This small molecule binds to this protein.
Small molecule (SMILES): CC[C@H](C)[C@H](NC(=O)[C@H](CC(=O)O)NC(=O)[C@@H]1CCCN1C(=O)[C@H](CCCCN)NC(=O)[C@H](CO)NC(=O)[C@@H](N)CO)C(=O)N[C@H](C(=O)NCC(=O)O)C(C)C

Sequence of chain 1.G:
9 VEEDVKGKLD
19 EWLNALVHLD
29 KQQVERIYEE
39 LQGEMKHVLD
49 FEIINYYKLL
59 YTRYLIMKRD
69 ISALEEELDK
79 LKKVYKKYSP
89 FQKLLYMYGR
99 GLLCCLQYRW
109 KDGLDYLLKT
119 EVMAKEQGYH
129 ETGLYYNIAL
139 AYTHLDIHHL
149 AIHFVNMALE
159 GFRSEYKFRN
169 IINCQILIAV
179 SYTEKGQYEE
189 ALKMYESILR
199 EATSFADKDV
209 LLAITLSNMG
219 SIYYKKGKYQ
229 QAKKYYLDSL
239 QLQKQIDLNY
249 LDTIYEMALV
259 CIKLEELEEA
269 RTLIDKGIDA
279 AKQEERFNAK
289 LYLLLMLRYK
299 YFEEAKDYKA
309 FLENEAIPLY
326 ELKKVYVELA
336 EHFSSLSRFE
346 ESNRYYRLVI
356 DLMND

Binding-site contacts:
Ligand atom O contacts residue LEU27 of chain 1.G at 3.6 Å.
Ligand atom OG contacts residue THR251 of chain 1.G at 3.7 Å.
Ligand atom CB contacts residue ILE212 of chain 1.G at 3.7 Å (hydrophobic).
Ligand atom CB contacts residue ASN171 of chain 1.G at 3.4 Å.
Ligand atom OG contacts residue SER215 of chain 1.G at 3.0 Å (h-bond).
Ligand atom CG1 contacts residue ARG67 of chain 1.G at 3.6 Å.
Ligand atom O contacts residue ILE212 of chain 1.G at 3.3 Å.
Ligand atom O contacts residue ASN216 of chain 1.G at 2.9 Å (h-bond).
Ligand atom OG contacts residue ASN247 of chain 1.G at 3.7 Å.
Ligand atom O contacts residue ASN135 of chain 1.G at 3.4 Å (h-bond).
Ligand atom CA contacts residue ASP250 of chain 1.G at 3.4 Å.
Ligand atom N contacts residue GLU254 of chain 1.G at 2.8 Å (salt-bridge).
Ligand atom O contacts residue TYR134 of chain 1.G at 3.1 Å (h-bond).
Ligand atom OXT contacts residue MET65 of chain 1.G at 3.4 Å.
Ligand atom N contacts residue LEU27 of chain 1.G at 3.5 Å.
Ligand atom CB contacts residue ASN216 of chain 1.G at 3.7 Å.
Ligand atom C contacts residue ILE212 of chain 1.G at 3.7 Å (hydrophobic).
Ligand atom CG1 contacts residue GLY131 of chain 1.G at 3.5 Å.
Ligand atom CA contacts residue GLU254 of chain 1.G at 3.5 Å.
Ligand atom CA contacts residue ILE212 of chain 1.G at 3.7 Å (hydrophobic).
Ligand atom CA contacts residue ASN216 of chain 1.G at 3.5 Å.
Ligand atom N contacts residue ASN135 of chain 1.G at 3.2 Å (h-bond).
Ligand atom CG contacts residue ILE174 of chain 1.G at 3.7 Å (hydrophobic).
Ligand atom C contacts residue ASN216 of chain 1.G at 3.4 Å.
Ligand atom CD contacts residue HIS142 of chain 1.G at 3.5 Å.
Ligand atom OXT contacts residue ILE64 of chain 1.G at 3.4 Å.
Ligand atom C contacts residue ASP250 of chain 1.G at 3.4 Å.
Ligand atom OD2 contacts residue ARG67 of chain 1.G at 2.7 Å (salt-bridge).
Ligand atom CB contacts residue ASN135 of chain 1.G at 3.4 Å.
Ligand atom CA contacts residue ASN135 of chain 1.G at 3.6 Å.
Ligand atom N contacts residue ASP250 of chain 1.G at 2.6 Å (salt-bridge).
Ligand atom CG contacts residue ASN171 of chain 1.G at 3.7 Å.
Ligand atom CG1 contacts residue TYR134 of chain 1.G at 3.5 Å (hydrophobic).
Ligand atom N contacts residue ASN247 of chain 1.G at 3.4 Å (h-bond).
Ligand atom N contacts residue ASN216 of chain 1.G at 2.7 Å (h-bond).
Ligand atom C contacts residue ASN247 of chain 1.G at 3.6 Å.
Ligand atom CB contacts residue ASN247 of chain 1.G at 3.5 Å.
Ligand atom O contacts residue ASN247 of chain 1.G at 2.7 Å (h-bond).
Ligand atom CB contacts residue TYR134 of chain 1.G at 3.4 Å (hydrophobic).
Ligand atom O contacts residue ILE212 of chain 1.G at 3.6 Å.